Sequence of chain 1.A:
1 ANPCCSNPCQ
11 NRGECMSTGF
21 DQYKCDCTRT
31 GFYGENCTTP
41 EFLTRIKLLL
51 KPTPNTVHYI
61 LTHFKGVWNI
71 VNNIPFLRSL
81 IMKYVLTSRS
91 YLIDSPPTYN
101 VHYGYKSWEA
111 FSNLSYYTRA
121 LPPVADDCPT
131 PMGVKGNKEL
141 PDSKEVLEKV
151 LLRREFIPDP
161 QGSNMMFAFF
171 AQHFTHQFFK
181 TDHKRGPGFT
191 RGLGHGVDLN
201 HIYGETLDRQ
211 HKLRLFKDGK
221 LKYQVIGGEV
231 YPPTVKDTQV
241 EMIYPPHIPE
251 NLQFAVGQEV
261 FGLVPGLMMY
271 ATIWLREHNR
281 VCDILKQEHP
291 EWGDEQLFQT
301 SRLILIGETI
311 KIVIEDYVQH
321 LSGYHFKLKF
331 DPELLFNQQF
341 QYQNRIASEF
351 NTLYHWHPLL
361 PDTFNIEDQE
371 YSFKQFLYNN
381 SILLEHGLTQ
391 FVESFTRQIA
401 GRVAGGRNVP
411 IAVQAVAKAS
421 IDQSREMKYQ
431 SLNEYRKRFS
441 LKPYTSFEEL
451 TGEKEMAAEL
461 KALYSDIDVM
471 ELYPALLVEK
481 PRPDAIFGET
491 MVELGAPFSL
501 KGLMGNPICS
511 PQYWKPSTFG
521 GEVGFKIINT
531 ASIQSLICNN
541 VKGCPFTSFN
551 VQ

Binding-site contacts:
Ligand atom O6 contacts residue GLU385 of chain 1.A at 3.5 Å.
Ligand atom O6 contacts residue ILE382 of chain 1.A at 3.9 Å.
Ligand atom O3 contacts residue GLN375 of chain 1.A at 4.1 Å.
Ligand atom C5 contacts residue SER381 of chain 1.A at 3.9 Å.
Ligand atom C7 contacts residue ASN379 of chain 1.A at 4.3 Å.
Ligand atom O7 contacts residue LYS374 of chain 1.A at 4.1 Å.
Ligand atom C1 contacts residue SER381 of chain 1.A at 3.6 Å.
Ligand atom O5 contacts residue ILE382 of chain 1.A at 3.6 Å.
Ligand atom C5 contacts residue ILE382 of chain 1.A at 4.4 Å (hydrophobic).
Ligand atom C2 contacts residue GLN375 of chain 1.A at 4.3 Å.
Ligand atom O5 contacts residue ASN379 of chain 1.A at 2.6 Å (h-bond).
Ligand atom O5 contacts residue SER381 of chain 1.A at 3.3 Å (h-bond).
Ligand atom C7 contacts residue GLN375 of chain 1.A at 4.3 Å.
Ligand atom C5 contacts residue ASN379 of chain 1.A at 4.0 Å.
Ligand atom C6 contacts residue SER381 of chain 1.A at 4.1 Å.
Ligand atom O7 contacts residue GLN375 of chain 1.A at 3.5 Å.
Ligand atom O7 contacts residue ASN379 of chain 1.A at 4.5 Å.
Ligand atom C2 contacts residue ASN379 of chain 1.A at 3.3 Å.
Ligand atom C6 contacts residue TYR371 of chain 1.A at 4.2 Å (hydrophobic).
Ligand atom C1 contacts residue ASN379 of chain 1.A at 2.6 Å.
Ligand atom C6 contacts residue ILE382 of chain 1.A at 3.9 Å (hydrophobic).
Ligand atom N2 contacts residue ASN379 of chain 1.A at 4.1 Å.
Ligand atom O6 contacts residue SER381 of chain 1.A at 3.2 Å (h-bond).

A protein and the small-molecule ligand that binds it are described below.
Small molecule (SMILES): CC(=O)N[C@@H]1[C@@H](O)[C@H](O)[C@@H](CO)O[C@H]1O